The protein below binds the small molecule below.
Small molecule (SMILES): N#Cc1ccc(O)c(-c2cc(C(=O)O)ccn2)c1

Binding-site contacts:
Ligand atom C12 contacts residue TYR154 of chain 1.B at 3.2 Å (hydrophobic).
Ligand atom C6 contacts residue HIS210 of chain 1.B at 3.8 Å.
Ligand atom C12 contacts residue PHE207 of chain 1.B at 3.5 Å (hydrophobic).
Ligand atom C11 contacts residue MN1 of chain 1.L at 3.2 Å.
Ligand atom N contacts residue MN1 of chain 1.L at 2.2 Å.
Ligand atom C3 contacts residue LYS263 of chain 1.B at 4.0 Å.
Ligand atom C5 contacts residue HIS210 of chain 1.B at 3.2 Å.
Ligand atom C3 contacts residue HIS210 of chain 1.B at 3.9 Å.
Ligand atom N contacts residue HIS210 of chain 1.B at 3.3 Å (h-bond).
Ligand atom C7 contacts residue HIS210 of chain 1.B at 3.6 Å.
Ligand atom C2 contacts residue LYS263 of chain 1.B at 3.4 Å.
Ligand atom C9 contacts residue PHE207 of chain 1.B at 3.6 Å (hydrophobic).
Ligand atom O contacts residue LYS228 of chain 1.B at 2.8 Å (salt-bridge).
Ligand atom C7 contacts residue MN1 of chain 1.L at 3.1 Å.
Ligand atom C4 contacts residue GLU212 of chain 1.B at 3.7 Å.
Ligand atom O2 contacts residue EDO1 of chain 1.N at 3.4 Å (h-bond).
Ligand atom C11 contacts residue PHE207 of chain 1.B at 3.5 Å (hydrophobic).
Ligand atom O1 contacts residue TYR154 of chain 1.B at 2.4 Å (h-bond).
Ligand atom O contacts residue ASN220 of chain 1.B at 3.5 Å (h-bond).
Ligand atom O2 contacts residue HIS210 of chain 1.B at 3.2 Å (h-bond).
Ligand atom C5 contacts residue MN1 of chain 1.L at 3.2 Å.
Ligand atom O contacts residue TYR154 of chain 1.B at 3.2 Å (h-bond).
Ligand atom O1 contacts residue PHE207 of chain 1.B at 3.5 Å.
Ligand atom C10 contacts residue PHE207 of chain 1.B at 3.5 Å (hydrophobic).
Ligand atom C11 contacts residue HIS298 of chain 1.B at 3.7 Å.
Ligand atom C3 contacts residue GLU212 of chain 1.B at 3.8 Å.
Ligand atom C10 contacts residue TRP230 of chain 1.B at 3.6 Å (hydrophobic).
Ligand atom C11 contacts residue TRP230 of chain 1.B at 3.5 Å (hydrophobic).
Ligand atom C1 contacts residue LYS263 of chain 1.B at 3.7 Å.
Ligand atom C4 contacts residue HIS210 of chain 1.B at 3.2 Å.
Ligand atom N1 contacts residue LYS263 of chain 1.B at 3.5 Å.
Ligand atom C contacts residue LYS263 of chain 1.B at 3.3 Å.
Ligand atom C4 contacts residue MN1 of chain 1.L at 2.9 Å.
Ligand atom C3 contacts residue EDO1 of chain 1.N at 3.9 Å.
Ligand atom C10 contacts residue ASN220 of chain 1.B at 3.9 Å.
Ligand atom C8 contacts residue PHE207 of chain 1.B at 3.8 Å (hydrophobic).
Ligand atom O2 contacts residue GLU212 of chain 1.B at 2.7 Å (salt-bridge).
Ligand atom C4 contacts residue EDO1 of chain 1.N at 3.5 Å.
Ligand atom O2 contacts residue MN1 of chain 1.L at 2.0 Å.
Ligand atom N contacts residue HIS298 of chain 1.B at 3.5 Å (h-bond).

Sequence of chain 1.B:
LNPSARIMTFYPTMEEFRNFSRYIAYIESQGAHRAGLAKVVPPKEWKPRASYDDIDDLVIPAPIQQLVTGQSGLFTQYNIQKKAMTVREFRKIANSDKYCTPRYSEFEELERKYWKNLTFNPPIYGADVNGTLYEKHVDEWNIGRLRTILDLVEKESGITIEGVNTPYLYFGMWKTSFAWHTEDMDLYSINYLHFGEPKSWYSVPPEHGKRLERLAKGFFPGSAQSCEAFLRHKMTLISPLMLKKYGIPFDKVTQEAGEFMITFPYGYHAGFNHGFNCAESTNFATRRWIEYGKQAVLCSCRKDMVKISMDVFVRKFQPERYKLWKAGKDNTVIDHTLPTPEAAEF